Sequence of chain 1.B:
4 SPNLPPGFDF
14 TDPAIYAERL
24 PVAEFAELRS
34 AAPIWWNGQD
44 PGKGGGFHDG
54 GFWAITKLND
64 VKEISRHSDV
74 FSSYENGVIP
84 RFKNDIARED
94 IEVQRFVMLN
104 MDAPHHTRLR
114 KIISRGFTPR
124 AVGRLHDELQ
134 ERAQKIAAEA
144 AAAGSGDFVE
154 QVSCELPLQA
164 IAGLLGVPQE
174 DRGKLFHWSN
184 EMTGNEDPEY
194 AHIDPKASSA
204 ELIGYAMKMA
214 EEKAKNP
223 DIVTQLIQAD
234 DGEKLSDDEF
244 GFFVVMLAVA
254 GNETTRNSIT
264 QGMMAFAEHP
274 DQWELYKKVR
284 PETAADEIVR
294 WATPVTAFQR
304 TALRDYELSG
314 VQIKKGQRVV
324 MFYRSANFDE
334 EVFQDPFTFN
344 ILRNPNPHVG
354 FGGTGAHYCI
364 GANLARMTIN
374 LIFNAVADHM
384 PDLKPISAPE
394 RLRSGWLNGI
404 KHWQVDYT

This protein binds this small molecule.
Small molecule (SMILES): O=C(NCCN1CCOCC1)c1ccc(Cc2ccncc2)cc1

Binding-site contacts:
Ligand atom C13 contacts residue ILE82 of chain 1.B at 4.1 Å (hydrophobic).
Ligand atom N03 contacts residue GLN97 of chain 1.B at 4.0 Å.
Ligand atom O09 contacts residue VAL96 of chain 1.B at 4.0 Å.
Ligand atom C23 contacts residue ALA253 of chain 1.B at 3.7 Å (hydrophobic).
Ligand atom C24 contacts residue VAL252 of chain 1.B at 3.4 Å (hydrophobic).
Ligand atom C11 contacts residue VAL96 of chain 1.B at 3.7 Å (hydrophobic).
Ligand atom C23 contacts residue VAL252 of chain 1.B at 3.4 Å (hydrophobic).
Ligand atom C07 contacts residue SER202 of chain 1.B at 3.4 Å.
Ligand atom C05 contacts residue GLN97 of chain 1.B at 3.9 Å.
Ligand atom C16 contacts residue PHE301 of chain 1.B at 3.9 Å (hydrophobic).
Ligand atom N20 contacts residue HEM1 of chain 1.K at 2.2 Å.
Ligand atom C12 contacts residue VAL252 of chain 1.B at 3.8 Å (hydrophobic).
Ligand atom C04 contacts residue VAL100 of chain 1.B at 3.8 Å (hydrophobic).
Ligand atom C21 contacts residue THR257 of chain 1.B at 3.7 Å.
Ligand atom O01 contacts residue VAL100 of chain 1.B at 3.7 Å.
Ligand atom C19 contacts residue ALA253 of chain 1.B at 4.1 Å (hydrophobic).
Ligand atom C24 contacts residue ALA253 of chain 1.B at 4.1 Å (hydrophobic).
Ligand atom C14 contacts residue VAL252 of chain 1.B at 4.1 Å (hydrophobic).
Ligand atom C08 contacts residue SER202 of chain 1.B at 2.8 Å.
Ligand atom C15 contacts residue VAL252 of chain 1.B at 3.8 Å (hydrophobic).
Ligand atom C16 contacts residue TRP399 of chain 1.B at 3.8 Å (hydrophobic).
Ligand atom C13 contacts residue LEU102 of chain 1.B at 4.0 Å (hydrophobic).
Ligand atom C22 contacts residue THR257 of chain 1.B at 3.7 Å.
Ligand atom C19 contacts residue HEM1 of chain 1.K at 2.9 Å.
Ligand atom C18 contacts residue PHE301 of chain 1.B at 3.6 Å (hydrophobic).
Ligand atom C17 contacts residue PHE301 of chain 1.B at 3.9 Å (hydrophobic).
Ligand atom C10 contacts residue VAL96 of chain 1.B at 3.7 Å (hydrophobic).
Ligand atom C24 contacts residue MET249 of chain 1.B at 3.7 Å (hydrophobic).
Ligand atom C14 contacts residue TRP399 of chain 1.B at 4.0 Å (hydrophobic).
Ligand atom O01 contacts residue MET249 of chain 1.B at 3.4 Å.
Ligand atom C21 contacts residue HEM1 of chain 1.K at 3.1 Å.
Ligand atom C22 contacts residue ALA253 of chain 1.B at 3.5 Å (hydrophobic).
Ligand atom C14 contacts residue LEU102 of chain 1.B at 4.0 Å (hydrophobic).
Ligand atom C14 contacts residue ILE82 of chain 1.B at 4.0 Å (hydrophobic).
Ligand atom C10 contacts residue PHE245 of chain 1.B at 3.8 Å (hydrophobic).
Ligand atom C21 contacts residue ALA253 of chain 1.B at 3.4 Å (hydrophobic).
Ligand atom N20 contacts residue ALA253 of chain 1.B at 3.8 Å.
Ligand atom C17 contacts residue ALA253 of chain 1.B at 4.1 Å (hydrophobic).
Ligand atom O09 contacts residue SER202 of chain 1.B at 4.1 Å.
Ligand atom C13 contacts residue VAL252 of chain 1.B at 4.1 Å (hydrophobic).